Sequence of chain 1.D:
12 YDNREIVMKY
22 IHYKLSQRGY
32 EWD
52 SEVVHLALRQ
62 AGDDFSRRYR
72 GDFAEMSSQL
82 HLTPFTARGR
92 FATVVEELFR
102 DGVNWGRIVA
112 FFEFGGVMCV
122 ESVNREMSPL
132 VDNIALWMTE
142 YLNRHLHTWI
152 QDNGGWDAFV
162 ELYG

Binding-site contacts:
Ligand atom C18 contacts residue VAL95 of chain 1.D at 3.8 Å (hydrophobic).
Ligand atom I41 contacts residue TYR164 of chain 1.D at 3.8 Å.
Ligand atom C4 contacts residue ARG108 of chain 1.D at 3.9 Å.
Ligand atom C52 contacts residue ASP73 of chain 1.D at 3.7 Å.
Ligand atom C39 contacts residue ALA62 of chain 1.D at 3.9 Å (hydrophobic).
Ligand atom C2 contacts residue TYR70 of chain 1.D at 3.4 Å (hydrophobic).
Ligand atom C34 contacts residue PHE66 of chain 1.D at 3.7 Å (hydrophobic).
Ligand atom C20 contacts residue PHE115 of chain 1.D at 3.9 Å (hydrophobic).
Ligand atom C25 contacts residue TYR70 of chain 1.D at 3.7 Å (hydrophobic).
Ligand atom C19 contacts residue MET77 of chain 1.D at 4.0 Å (hydrophobic).
Ligand atom C51 contacts residue MET77 of chain 1.D at 3.4 Å (hydrophobic).
Ligand atom C14 contacts residue MET77 of chain 1.D at 3.6 Å (hydrophobic).
Ligand atom C33 contacts residue PHE66 of chain 1.D at 3.5 Å (hydrophobic).
Ligand atom S28 contacts residue TYR70 of chain 1.D at 3.1 Å (h-bond).
Ligand atom C21 contacts residue ALA111 of chain 1.D at 3.5 Å (hydrophobic).
Ligand atom C39 contacts residue TYR164 of chain 1.D at 3.8 Å (hydrophobic).
Ligand atom C25 contacts residue PHE66 of chain 1.D at 3.4 Å (hydrophobic).
Ligand atom C24 contacts residue LEU99 of chain 1.D at 3.8 Å (hydrophobic).
Ligand atom O30 contacts residue TYR70 of chain 1.D at 2.5 Å (h-bond).
Ligand atom C32 contacts residue PHE66 of chain 1.D at 3.9 Å (hydrophobic).
Ligand atom O26 contacts residue PHE66 of chain 1.D at 3.5 Å.
Ligand atom C5 contacts residue LEU99 of chain 1.D at 3.7 Å (hydrophobic).
Ligand atom C21 contacts residue PHE74 of chain 1.D at 3.8 Å (hydrophobic).
Ligand atom N27 contacts residue PHE66 of chain 1.D at 3.9 Å.
Ligand atom C49 contacts residue TYR70 of chain 1.D at 3.8 Å (hydrophobic).
Ligand atom C21 contacts residue PHE115 of chain 1.D at 3.9 Å (hydrophobic).
Ligand atom CL23 contacts residue LEU99 of chain 1.D at 3.9 Å.
Ligand atom C37 contacts residue GLY107 of chain 1.D at 4.0 Å.
Ligand atom C51 contacts residue ASP73 of chain 1.D at 3.6 Å.
Ligand atom C5 contacts residue ARG108 of chain 1.D at 3.9 Å.
Ligand atom C40 contacts residue ALA62 of chain 1.D at 3.9 Å (hydrophobic).
Ligand atom C48 contacts residue TYR70 of chain 1.D at 3.5 Å (hydrophobic).
Ligand atom O26 contacts residue GLY107 of chain 1.D at 3.9 Å.
Ligand atom CL23 contacts residue GLU98 of chain 1.D at 3.2 Å.
Ligand atom N27 contacts residue TYR70 of chain 1.D at 2.6 Å (h-bond).
Ligand atom C50 contacts residue PHE74 of chain 1.D at 3.9 Å (hydrophobic).
Ligand atom C50 contacts residue ASP73 of chain 1.D at 3.9 Å.
Ligand atom C8 contacts residue LEU99 of chain 1.D at 3.9 Å (hydrophobic).
Ligand atom C32 contacts residue TYR70 of chain 1.D at 3.7 Å (hydrophobic).
Ligand atom C3 contacts residue PHE66 of chain 1.D at 3.6 Å (hydrophobic).

The small molecule below binds the protein below.
Small molecule (SMILES): CCCCN(CCCC)C(=O)c1nn(-c2ccc(C(=O)NS(=O)(=O)c3ccc4ccc(I)cc4c3)cc2C(=O)N2CCc3ccccc3C2)c(C)c1Cl